Sequence of chain 1.A:
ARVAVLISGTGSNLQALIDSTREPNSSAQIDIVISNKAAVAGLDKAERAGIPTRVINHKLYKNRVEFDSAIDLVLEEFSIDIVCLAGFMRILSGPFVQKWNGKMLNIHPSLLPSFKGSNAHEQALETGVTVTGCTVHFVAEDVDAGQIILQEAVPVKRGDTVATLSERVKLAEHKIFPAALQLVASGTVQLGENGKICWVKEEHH

The protein below binds the small molecule below.
Small molecule (SMILES): CS[C@H](CCCc1c(N)nc(N)[nH]c1=O)c1ccc(C(=O)N[C@@H](CCC(=O)O)C(=O)O)cc1

Binding-site contacts:
Ligand atom C contacts residue ARG64 of chain 1.A at 3.7 Å.
Ligand atom NAU contacts residue VAL139 of chain 1.A at 3.8 Å.
Ligand atom CAZ contacts residue ALA140 of chain 1.A at 3.7 Å (hydrophobic).
Ligand atom CBB contacts residue ILE91 of chain 1.A at 3.6 Å (hydrophobic).
Ligand atom CD contacts residue MET89 of chain 1.A at 3.5 Å (hydrophobic).
Ligand atom CAZ contacts residue GLU141 of chain 1.A at 3.7 Å.
Ligand atom OXT contacts residue ILE91 of chain 1.A at 2.9 Å (h-bond).
Ligand atom NAS contacts residue ILE91 of chain 1.A at 3.6 Å.
Ligand atom N contacts residue MET89 of chain 1.A at 3.1 Å (h-bond).
Ligand atom CBA contacts residue LEU92 of chain 1.A at 3.8 Å (hydrophobic).
Ligand atom NAB contacts residue ALA140 of chain 1.A at 3.6 Å (h-bond).
Ligand atom CA contacts residue MET89 of chain 1.A at 3.8 Å (hydrophobic).
Ligand atom CAY contacts residue ILE91 of chain 1.A at 3.8 Å (hydrophobic).
Ligand atom NAB contacts residue VAL97 of chain 1.A at 3.6 Å.
Ligand atom OAG contacts residue VAL143 of chain 1.A at 3.6 Å.
Ligand atom NAU contacts residue ALA140 of chain 1.A at 2.9 Å (h-bond).
Ligand atom CB contacts residue MET89 of chain 1.A at 3.7 Å (hydrophobic).
Ligand atom CAA contacts residue PHE88 of chain 1.A at 3.7 Å (hydrophobic).
Ligand atom OE2 contacts residue ARG90 of chain 1.A at 3.5 Å (salt-bridge).
Ligand atom NAC contacts residue ARG90 of chain 1.A at 2.8 Å (salt-bridge).
Ligand atom NAB contacts residue GLU141 of chain 1.A at 3.1 Å (salt-bridge).
Ligand atom O contacts residue ARG64 of chain 1.A at 3.0 Å (salt-bridge).
Ligand atom CBE contacts residue ALA140 of chain 1.A at 3.8 Å (hydrophobic).
Ligand atom CAK contacts residue MET89 of chain 1.A at 3.2 Å (hydrophobic).
Ligand atom OXT contacts residue ARG64 of chain 1.A at 2.9 Å (salt-bridge).
Ligand atom CAZ contacts residue LEU92 of chain 1.A at 3.6 Å (hydrophobic).
Ligand atom CAQ contacts residue PHE88 of chain 1.A at 3.8 Å (hydrophobic).
Ligand atom OE2 contacts residue MET89 of chain 1.A at 3.2 Å (h-bond).
Ligand atom CAP contacts residue LEU85 of chain 1.A at 3.7 Å (hydrophobic).
Ligand atom CB contacts residue ARG90 of chain 1.A at 3.8 Å.
Ligand atom NAU contacts residue GLU141 of chain 1.A at 3.6 Å.
Ligand atom CAJ contacts residue ILE91 of chain 1.A at 3.6 Å (hydrophobic).
Ligand atom CG contacts residue MET89 of chain 1.A at 3.0 Å (hydrophobic).
Ligand atom CAM contacts residue MET89 of chain 1.A at 3.7 Å (hydrophobic).
Ligand atom NAB contacts residue LEU92 of chain 1.A at 2.9 Å (h-bond).
Ligand atom NAB contacts residue ILE91 of chain 1.A at 3.7 Å.
Ligand atom OXT contacts residue ARG90 of chain 1.A at 3.4 Å.
Ligand atom NAS contacts residue LEU92 of chain 1.A at 2.9 Å (h-bond).
Ligand atom CAA contacts residue MET89 of chain 1.A at 3.1 Å (hydrophobic).
Ligand atom CBE contacts residue VAL139 of chain 1.A at 3.7 Å (hydrophobic).